Sequence of chain 1.K:
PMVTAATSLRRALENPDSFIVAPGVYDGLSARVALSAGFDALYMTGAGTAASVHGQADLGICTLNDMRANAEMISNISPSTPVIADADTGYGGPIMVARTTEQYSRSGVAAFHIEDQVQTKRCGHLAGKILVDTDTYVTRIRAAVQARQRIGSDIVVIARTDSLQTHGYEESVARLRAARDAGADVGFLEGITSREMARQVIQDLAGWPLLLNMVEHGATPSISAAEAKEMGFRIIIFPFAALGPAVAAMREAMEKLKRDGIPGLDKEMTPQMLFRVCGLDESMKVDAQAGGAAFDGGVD

Binding-site contacts:
Ligand atom O5 contacts residue CYS123 of chain 1.K at 3.5 Å.
Ligand atom F2 contacts residue PRO239 of chain 1.K at 3.5 Å.
Ligand atom O2 contacts residue ALA47 of chain 1.K at 3.6 Å.
Ligand atom C1 contacts residue GLY46 of chain 1.K at 3.4 Å.
Ligand atom O4 contacts residue PRO239 of chain 1.K at 3.0 Å.
Ligand atom F1 contacts residue MN1 of chain 1.NA at 3.5 Å.
Ligand atom C1 contacts residue MN1 of chain 1.NA at 2.9 Å.
Ligand atom O3 contacts residue ASP86 of chain 1.K at 3.1 Å (salt-bridge).
Ligand atom O1 contacts residue GLY46 of chain 1.K at 3.1 Å (h-bond).
Ligand atom O5 contacts residue GLU190 of chain 1.K at 3.4 Å (salt-bridge).
Ligand atom O1 contacts residue ALA47 of chain 1.K at 2.6 Å (h-bond).
Ligand atom C4 contacts residue ASN213 of chain 1.K at 3.6 Å.
Ligand atom O3 contacts residue ARG160 of chain 1.K at 2.9 Å (salt-bridge).
Ligand atom C1 contacts residue THR45 of chain 1.K at 3.2 Å.
Ligand atom O6 contacts residue ASN213 of chain 1.K at 2.6 Å (h-bond).
Ligand atom O2 contacts residue THR45 of chain 1.K at 2.3 Å (h-bond).
Ligand atom O1 contacts residue ASP86 of chain 1.K at 2.9 Å (salt-bridge).
Ligand atom C2 contacts residue TYR43 of chain 1.K at 3.5 Å (hydrophobic).
Ligand atom O4 contacts residue ASN213 of chain 1.K at 3.2 Å (h-bond).
Ligand atom C1 contacts residue TYR43 of chain 1.K at 3.5 Å (hydrophobic).
Ligand atom O2 contacts residue TYR43 of chain 1.K at 3.3 Å (h-bond).
Ligand atom O3 contacts residue TYR43 of chain 1.K at 3.4 Å (h-bond).
Ligand atom C1 contacts residue ALA47 of chain 1.K at 3.4 Å (hydrophobic).
Ligand atom O5 contacts residue ARG160 of chain 1.K at 3.0 Å (salt-bridge).
Ligand atom O2 contacts residue PRO239 of chain 1.K at 3.5 Å.
Ligand atom C4 contacts residue ARG160 of chain 1.K at 3.4 Å.
Ligand atom O3 contacts residue MN1 of chain 1.NA at 2.2 Å.
Ligand atom O5 contacts residue GLY124 of chain 1.K at 2.6 Å (h-bond).
Ligand atom F1 contacts residue ASP58 of chain 1.K at 3.1 Å.
Ligand atom O6 contacts residue GLU190 of chain 1.K at 2.4 Å (salt-bridge).
Ligand atom C2 contacts residue MN1 of chain 1.NA at 3.1 Å.
Ligand atom F1 contacts residue ALA47 of chain 1.K at 3.4 Å.
Ligand atom O6 contacts residue ARG160 of chain 1.K at 3.5 Å (salt-bridge).
Ligand atom C1 contacts residue ASP86 of chain 1.K at 3.5 Å.
Ligand atom O4 contacts residue TYR43 of chain 1.K at 3.1 Å (h-bond).
Ligand atom O1 contacts residue THR45 of chain 1.K at 3.6 Å.
Ligand atom C4 contacts residue GLU190 of chain 1.K at 3.2 Å.
Ligand atom C4 contacts residue GLY124 of chain 1.K at 3.6 Å.
Ligand atom O2 contacts residue GLY46 of chain 1.K at 3.2 Å (h-bond).
Ligand atom O1 contacts residue MN1 of chain 1.NA at 2.2 Å.

This protein binds this small molecule.
Small molecule (SMILES): O=C(O)C(O)(O)C(F)(F)C(=O)O